This protein binds this small molecule.
Small molecule (SMILES): Nc1ncnc2c1ncn2[C@@H]1O[C@@H]2CO[P](=O)(O)O[C@H]3[C@@H](O)[C@H](n4cnc5c(N)ncnc54)O[C@@H]3CO[P](=O)(O)O[C@H]2[C@H]1O

Binding-site contacts:
Ligand atom C4' contacts residue 2BA1 of chain 4.G at 0.0 Å.
Ligand atom C61 contacts residue 2BA1 of chain 4.G at 0.0 Å.
Ligand atom C8 contacts residue 2BA1 of chain 4.G at 0.0 Å.
Ligand atom N9 contacts residue 2BA1 of chain 4.G at 0.0 Å (h-bond).
Ligand atom N7 contacts residue 2BA1 of chain 4.G at 0.0 Å (h-bond).
Ligand atom N71 contacts residue 2BA1 of chain 4.G at 0.0 Å (h-bond).
Ligand atom O2P1 contacts residue 2BA1 of chain 4.G at 0.0 Å (h-bond).
Ligand atom O1P contacts residue 2BA1 of chain 4.G at 0.0 Å (h-bond).
Ligand atom O3' contacts residue 2BA1 of chain 4.G at 0.0 Å (h-bond).
Ligand atom P contacts residue 2BA1 of chain 4.G at 0.0 Å.
Ligand atom N3 contacts residue 2BA1 of chain 4.G at 0.0 Å (h-bond).
Ligand atom C51 contacts residue 2BA1 of chain 4.G at 0.0 Å.
Ligand atom C4'1 contacts residue 2BA1 of chain 4.G at 0.0 Å.
Ligand atom C5'1 contacts residue 2BA1 of chain 4.G at 0.0 Å.
Ligand atom C5' contacts residue 2BA1 of chain 4.G at 0.0 Å.
Ligand atom N61 contacts residue 2BA1 of chain 4.G at 0.0 Å (h-bond).
Ligand atom C5 contacts residue 2BA1 of chain 4.G at 0.0 Å.
Ligand atom N1 contacts residue 2BA1 of chain 4.G at 0.0 Å (h-bond).
Ligand atom C3' contacts residue 2BA1 of chain 4.G at 0.0 Å.
Ligand atom O2' contacts residue 2BA1 of chain 4.G at 0.0 Å (h-bond).
Ligand atom C3'1 contacts residue 2BA1 of chain 4.G at 0.0 Å.
Ligand atom C4 contacts residue 2BA1 of chain 4.G at 0.0 Å.
Ligand atom O3'1 contacts residue 2BA1 of chain 4.G at 0.0 Å (h-bond).
Ligand atom C41 contacts residue 2BA1 of chain 4.G at 0.0 Å.
Ligand atom O5' contacts residue 2BA1 of chain 4.G at 0.0 Å (h-bond).
Ligand atom C1' contacts residue 2BA1 of chain 4.G at 0.0 Å.
Ligand atom O5'1 contacts residue 2BA1 of chain 4.G at 0.0 Å (h-bond).
Ligand atom C2' contacts residue 2BA1 of chain 4.G at 0.0 Å.
Ligand atom O2P contacts residue 2BA1 of chain 4.G at 0.0 Å (h-bond).
Ligand atom C81 contacts residue 2BA1 of chain 4.G at 0.0 Å.
Ligand atom O4'1 contacts residue 2BA1 of chain 4.G at 0.0 Å (h-bond).
Ligand atom C6 contacts residue 2BA1 of chain 4.G at 0.0 Å.
Ligand atom N6 contacts residue 2BA1 of chain 4.G at 0.0 Å (h-bond).
Ligand atom C2'1 contacts residue 2BA1 of chain 4.G at 0.0 Å.
Ligand atom O4' contacts residue 2BA1 of chain 4.G at 0.0 Å (h-bond).
Ligand atom C1'1 contacts residue 2BA1 of chain 4.G at 0.0 Å.
Ligand atom N91 contacts residue 2BA1 of chain 4.G at 0.0 Å (h-bond).
Ligand atom O2'1 contacts residue 2BA1 of chain 4.G at 0.0 Å (h-bond).
Ligand atom O1P1 contacts residue 2BA1 of chain 4.G at 0.0 Å (h-bond).
Ligand atom P1 contacts residue 2BA1 of chain 4.G at 0.0 Å.

Sequence of chain 4.A:
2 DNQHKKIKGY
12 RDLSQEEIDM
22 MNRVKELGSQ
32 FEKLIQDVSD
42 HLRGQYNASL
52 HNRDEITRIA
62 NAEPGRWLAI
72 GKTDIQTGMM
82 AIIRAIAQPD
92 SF

Sequence of chain 3.A:
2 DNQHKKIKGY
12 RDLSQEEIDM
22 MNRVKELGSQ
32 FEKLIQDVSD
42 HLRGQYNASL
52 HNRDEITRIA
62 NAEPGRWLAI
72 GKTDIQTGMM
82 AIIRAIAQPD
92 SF